Binding-site contacts:
Ligand atom OE1 contacts residue GLY63 of chain 1.A at 3.5 Å.
Ligand atom OG1 contacts residue SER64 of chain 1.A at 2.7 Å (h-bond).
Ligand atom CB contacts residue TYR65 of chain 1.A at 3.3 Å (hydrophobic).
Ligand atom CG2 contacts residue TYR65 of chain 1.A at 3.4 Å (hydrophobic).
Ligand atom O contacts residue GLY63 of chain 1.A at 3.1 Å.
Ligand atom OG contacts residue THR67 of chain 1.A at 2.8 Å (h-bond).
Ligand atom C contacts residue ARG60 of chain 1.A at 3.5 Å.
Ligand atom CG2 contacts residue PHE62 of chain 1.A at 3.5 Å (hydrophobic).
Ligand atom OD2 contacts residue LYS9 of chain 1.A at 3.5 Å (salt-bridge).
Ligand atom CA contacts residue TYR75 of chain 1.A at 3.4 Å (hydrophobic).
Ligand atom CA contacts residue TYR77 of chain 1.A at 3.3 Å (hydrophobic).
Ligand atom O contacts residue THR67 of chain 1.A at 3.4 Å.
Ligand atom NE2 contacts residue GLU35 of chain 2.A at 3.2 Å (salt-bridge).
Ligand atom N contacts residue TYR75 of chain 1.A at 3.4 Å (h-bond).
Ligand atom N contacts residue TYR77 of chain 1.A at 2.9 Å (h-bond).
Ligand atom OXT contacts residue ARG60 of chain 1.A at 3.5 Å (salt-bridge).
Ligand atom O contacts residue TYR75 of chain 1.A at 3.4 Å (h-bond).
Ligand atom OG1 contacts residue HIS68 of chain 1.A at 3.5 Å.
Ligand atom NE contacts residue HIS68 of chain 1.A at 3.0 Å (h-bond).
Ligand atom CG contacts residue HIS68 of chain 1.A at 3.1 Å.
Ligand atom C contacts residue TYR75 of chain 1.A at 3.4 Å (hydrophobic).
Ligand atom O contacts residue LYS36 of chain 2.A at 3.4 Å.
Ligand atom N contacts residue VAL66 of chain 1.A at 3.1 Å (h-bond).
Ligand atom CA contacts residue VAL66 of chain 1.A at 3.2 Å (hydrophobic).
Ligand atom O contacts residue HIS68 of chain 1.A at 2.8 Å (h-bond).
Ligand atom N contacts residue HIS68 of chain 1.A at 2.8 Å (h-bond).
Ligand atom OG1 contacts residue PHE62 of chain 1.A at 3.0 Å (h-bond).
Ligand atom OE1 contacts residue LYS36 of chain 2.A at 2.9 Å (salt-bridge).
Ligand atom CA contacts residue SER64 of chain 1.A at 3.1 Å.
Ligand atom N contacts residue SER64 of chain 1.A at 3.1 Å (h-bond).
Ligand atom OG1 contacts residue ASN61 of chain 1.A at 3.3 Å.
Ligand atom N contacts residue PHE62 of chain 1.A at 3.0 Å (h-bond).
Ligand atom OXT contacts residue ASN61 of chain 1.A at 3.0 Å (h-bond).
Ligand atom CB contacts residue TYR77 of chain 1.A at 3.3 Å (hydrophobic).
Ligand atom OE1 contacts residue GLU35 of chain 2.A at 3.4 Å.
Ligand atom O contacts residue SER64 of chain 1.A at 2.9 Å (h-bond).
Ligand atom O contacts residue VAL66 of chain 1.A at 3.3 Å (h-bond).
Ligand atom O contacts residue TYR65 of chain 1.A at 3.5 Å.
Ligand atom O contacts residue ASN61 of chain 1.A at 3.0 Å (h-bond).
Ligand atom C contacts residue ASN61 of chain 1.A at 3.5 Å.

Sequence of chain 1.A:
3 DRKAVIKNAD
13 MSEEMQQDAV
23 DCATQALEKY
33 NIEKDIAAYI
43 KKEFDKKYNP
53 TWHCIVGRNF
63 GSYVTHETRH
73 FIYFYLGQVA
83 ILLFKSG

Sequence of chain 2.A:
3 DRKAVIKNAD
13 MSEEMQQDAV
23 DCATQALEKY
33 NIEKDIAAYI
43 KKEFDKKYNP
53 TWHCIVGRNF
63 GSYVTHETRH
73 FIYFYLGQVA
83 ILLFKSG

This protein binds this small molecule.
Small molecule (SMILES): CSCC[C@H](NC(=O)[C@H](CC(=O)O)NC(=O)[C@@H](NC(=O)[C@H](CCC(N)=O)NC(=O)[C@@H](NC(=O)[C@@H](NC(=O)[C@@H](NC(=O)[C@H](CO)NC(=O)[C@@H](N)CCCNC(N)=[NH2+])[C@@H](C)O)[C@@H](C)O)[C@@H](C)O)[C@@H](C)O)C(=O)O